Binding-site contacts:
Ligand atom N1 contacts residue PHE14 of chain 1.A at 4.0 Å.
Ligand atom N1 contacts residue ILE13 of chain 1.A at 4.3 Å.
Ligand atom O1 contacts residue ASN17 of chain 1.A at 2.1 Å.
Ligand atom C1 contacts residue ASN17 of chain 1.A at 3.1 Å.
Ligand atom C1 contacts residue ILE13 of chain 1.A at 4.3 Å (hydrophobic).
Ligand atom C3 contacts residue ASN17 of chain 1.A at 4.2 Å.
Ligand atom O1 contacts residue VAL18 of chain 1.A at 4.4 Å.
Ligand atom C2 contacts residue ASN17 of chain 1.A at 3.1 Å.
Ligand atom O1 contacts residue ILE13 of chain 1.A at 3.6 Å (h-bond).
Ligand atom C1 contacts residue PHE14 of chain 1.A at 4.4 Å (hydrophobic).
Ligand atom O1 contacts residue PHE14 of chain 1.A at 3.6 Å (h-bond).
Ligand atom N1 contacts residue ASN17 of chain 1.A at 4.3 Å.

Sequence of chain 1.A:
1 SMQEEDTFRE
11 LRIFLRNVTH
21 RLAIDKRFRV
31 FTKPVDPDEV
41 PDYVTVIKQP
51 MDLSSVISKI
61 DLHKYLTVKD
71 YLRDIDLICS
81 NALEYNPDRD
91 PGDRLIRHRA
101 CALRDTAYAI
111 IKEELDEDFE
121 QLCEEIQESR

This protein binds this small molecule.
Small molecule (SMILES): O=c1cc(Br)cc[nH]1